Binding-site contacts:
Ligand atom CA contacts residue GLU250 of chain 1.A at 3.7 Å.
Ligand atom CD1 contacts residue ALA246 of chain 1.A at 3.7 Å (hydrophobic).
Ligand atom C contacts residue LYS73 of chain 1.A at 3.4 Å.
Ligand atom CB contacts residue LEU83 of chain 1.A at 3.9 Å (hydrophobic).
Ligand atom CB contacts residue VAL69 of chain 1.A at 3.7 Å (hydrophobic).
Ligand atom CD2 contacts residue GLN86 of chain 1.A at 3.7 Å.
Ligand atom N contacts residue VAL69 of chain 1.A at 4.2 Å.
Ligand atom CD1 contacts residue LEU83 of chain 1.A at 4.0 Å (hydrophobic).
Ligand atom CA contacts residue LYS73 of chain 1.A at 4.0 Å.
Ligand atom CG contacts residue LYS73 of chain 1.A at 3.6 Å.
Ligand atom CD1 contacts residue VAL69 of chain 1.A at 3.4 Å (hydrophobic).
Ligand atom N contacts residue LYS73 of chain 1.A at 3.9 Å.
Ligand atom NE2 contacts residue LEU83 of chain 1.A at 3.9 Å.
Ligand atom C contacts residue GLU250 of chain 1.A at 3.6 Å.
Ligand atom CD2 contacts residue ILE90 of chain 1.A at 4.0 Å (hydrophobic).
Ligand atom CB contacts residue GLU250 of chain 1.A at 3.5 Å.
Ligand atom CA contacts residue GLU250 of chain 1.A at 3.6 Å.
Ligand atom O contacts residue LYS73 of chain 1.A at 2.8 Å (salt-bridge).
Ligand atom CD1 contacts residue MET247 of chain 1.A at 3.5 Å (hydrophobic).
Ligand atom CD contacts residue LEU83 of chain 1.A at 4.0 Å (hydrophobic).
Ligand atom CD1 contacts residue ILE87 of chain 1.A at 3.7 Å (hydrophobic).
Ligand atom O contacts residue LYS73 of chain 1.A at 3.1 Å (salt-bridge).
Ligand atom CD1 contacts residue ILE90 of chain 1.A at 3.9 Å (hydrophobic).
Ligand atom OXT contacts residue LYS73 of chain 1.A at 4.2 Å.
Ligand atom CD2 contacts residue VAL69 of chain 1.A at 3.8 Å (hydrophobic).
Ligand atom CD2 contacts residue GLN91 of chain 1.A at 3.8 Å.
Ligand atom CG contacts residue GLU250 of chain 1.A at 3.6 Å.
Ligand atom CG contacts residue LEU83 of chain 1.A at 3.8 Å (hydrophobic).
Ligand atom CB contacts residue MET247 of chain 1.A at 3.6 Å (hydrophobic).
Ligand atom CB contacts residue GLU250 of chain 1.A at 3.6 Å.
Ligand atom CG contacts residue VAL69 of chain 1.A at 3.8 Å (hydrophobic).
Ligand atom CB contacts residue ILE87 of chain 1.A at 4.1 Å (hydrophobic).
Ligand atom CD2 contacts residue ILE87 of chain 1.A at 3.9 Å (hydrophobic).
Ligand atom CD2 contacts residue ILE66 of chain 1.A at 4.1 Å (hydrophobic).
Ligand atom CD1 contacts residue GLU250 of chain 1.A at 3.8 Å.
Ligand atom C contacts residue LYS73 of chain 1.A at 3.9 Å.
Ligand atom OE1 contacts residue ILE87 of chain 1.A at 4.2 Å.
Ligand atom CD1 contacts residue ILE66 of chain 1.A at 4.1 Å (hydrophobic).
Ligand atom N contacts residue GLU250 of chain 1.A at 2.8 Å (salt-bridge).
Ligand atom CG2 contacts residue LEU83 of chain 1.A at 3.7 Å (hydrophobic).

Sequence of chain 1.A:
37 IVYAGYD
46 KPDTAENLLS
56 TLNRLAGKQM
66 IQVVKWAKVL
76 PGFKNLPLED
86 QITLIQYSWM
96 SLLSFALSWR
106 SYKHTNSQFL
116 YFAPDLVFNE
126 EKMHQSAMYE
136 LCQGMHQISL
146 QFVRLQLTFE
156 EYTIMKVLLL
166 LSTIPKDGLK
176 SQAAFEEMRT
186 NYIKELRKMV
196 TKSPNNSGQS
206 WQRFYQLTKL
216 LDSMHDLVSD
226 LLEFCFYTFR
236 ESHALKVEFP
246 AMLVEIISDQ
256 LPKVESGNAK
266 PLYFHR

A small-molecule ligand and the protein it binds are described below.
Small molecule (SMILES): CC(C)C[C@H](NC(=O)[C@H](CC(C)C)NC(=O)[C@H](CO)NC(=O)[C@H](CCCCN)NC(=O)[C@H](CCC(N)=O)NC(=O)[C@@H](N)CCC(N)=O)C(=O)N[C@@H](CCC(N)=O)C(=O)N[C@@H](CCC(N)=O)C(=O)N[C@@H](CC(C)C)C(=O)N[C@@H](CC(C)C)C(=O)N[C@H](C(=O)N[C@@H](/C=C/C(=O)O)C(=O)O)[C@@H](C)O